Sequence of chain 1.B:
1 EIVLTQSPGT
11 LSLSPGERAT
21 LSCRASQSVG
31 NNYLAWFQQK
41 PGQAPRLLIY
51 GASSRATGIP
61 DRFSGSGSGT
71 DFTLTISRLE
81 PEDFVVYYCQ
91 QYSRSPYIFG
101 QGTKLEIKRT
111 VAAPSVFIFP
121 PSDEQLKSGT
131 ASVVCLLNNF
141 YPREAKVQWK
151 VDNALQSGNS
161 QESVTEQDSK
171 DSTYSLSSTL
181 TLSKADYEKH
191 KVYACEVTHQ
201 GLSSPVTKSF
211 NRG

Binding-site contacts:
Ligand atom O3 contacts residue TRP102 of chain 1.A at 3.8 Å.
Ligand atom O4 contacts residue TYR98 of chain 1.A at 3.5 Å.
Ligand atom C5 contacts residue ILE100 of chain 1.A at 4.2 Å (hydrophobic).
Ligand atom O3 contacts residue ILE100 of chain 1.A at 4.3 Å.
Ligand atom C13 contacts residue TYR33 of chain 1.B at 4.5 Å (hydrophobic).
Ligand atom C3 contacts residue TYR38 of chain 1.A at 4.4 Å (hydrophobic).
Ligand atom C5 contacts residue TRP102 of chain 1.A at 3.6 Å (hydrophobic).
Ligand atom C15 contacts residue P4S1 of chain 1.F at 3.2 Å.
Ligand atom C3 contacts residue TYR97 of chain 1.A at 3.9 Å (hydrophobic).
Ligand atom C7 contacts residue P4S1 of chain 1.F at 2.9 Å.
Ligand atom O3 contacts residue TYR92 of chain 1.B at 4.2 Å.
Ligand atom O4 contacts residue TRP102 of chain 1.A at 4.1 Å.
Ligand atom C4 contacts residue TYR97 of chain 1.A at 2.9 Å (hydrophobic).
Ligand atom O4 contacts residue ILE100 of chain 1.A at 4.0 Å.
Ligand atom C6 contacts residue P4S1 of chain 1.F at 4.4 Å.
Ligand atom C5 contacts residue TYR97 of chain 1.A at 3.9 Å (hydrophobic).
Ligand atom C4 contacts residue TRP102 of chain 1.A at 4.4 Å (hydrophobic).
Ligand atom C16 contacts residue P4S1 of chain 1.F at 3.6 Å.
Ligand atom C2 contacts residue ILE100 of chain 1.A at 4.1 Å (hydrophobic).
Ligand atom O4 contacts residue SER99 of chain 1.A at 3.5 Å (h-bond).
Ligand atom C contacts residue ILE100 of chain 1.A at 3.4 Å (hydrophobic).
Ligand atom C1 contacts residue ILE100 of chain 1.A at 4.4 Å (hydrophobic).
Ligand atom O contacts residue P4S1 of chain 1.F at 3.6 Å.
Ligand atom C9 contacts residue P4S1 of chain 1.F at 4.5 Å.
Ligand atom C14 contacts residue P4S1 of chain 1.F at 4.5 Å.
Ligand atom O4 contacts residue TYR97 of chain 1.A at 2.0 Å (h-bond).
Ligand atom O contacts residue TYR33 of chain 1.B at 4.3 Å.
Ligand atom C23 contacts residue TYR33 of chain 1.B at 3.1 Å (hydrophobic).
Ligand atom C8 contacts residue P4S1 of chain 1.F at 3.1 Å.

This small molecule binds to this protein.
Small molecule (SMILES): C[C@]12CC[C@H](O)C[C@@]1(O)CC[C@@H]1[C@@H]2CC[C@]2(C)[C@@H](c3ccc(=O)oc3)C[C@H]3O[C@]132

Sequence of chain 1.A:
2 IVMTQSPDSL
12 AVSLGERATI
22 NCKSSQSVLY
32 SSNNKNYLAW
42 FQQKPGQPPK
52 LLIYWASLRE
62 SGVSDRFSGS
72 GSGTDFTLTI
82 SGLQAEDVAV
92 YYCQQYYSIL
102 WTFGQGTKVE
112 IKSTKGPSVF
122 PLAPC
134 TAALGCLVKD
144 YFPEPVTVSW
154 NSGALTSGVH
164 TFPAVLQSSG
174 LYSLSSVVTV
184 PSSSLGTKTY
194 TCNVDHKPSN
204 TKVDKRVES